Binding-site contacts:
Ligand atom C8 contacts residue ARG79 of chain 1.C at 3.3 Å.
Ligand atom C2 contacts residue ASN53 of chain 1.C at 2.5 Å.
Ligand atom O5 contacts residue ASN53 of chain 1.C at 2.3 Å (h-bond).
Ligand atom C1 contacts residue ASN53 of chain 1.C at 1.4 Å.
Ligand atom C7 contacts residue ASN53 of chain 1.C at 3.5 Å.
Ligand atom O7 contacts residue ASN53 of chain 1.C at 3.6 Å (h-bond).
Ligand atom C3 contacts residue ASN53 of chain 1.C at 3.8 Å.
Ligand atom N2 contacts residue ASN53 of chain 1.C at 2.9 Å (h-bond).
Ligand atom C6 contacts residue ASN35 of chain 1.C at 4.2 Å.
Ligand atom O5 contacts residue ASN35 of chain 1.C at 4.0 Å.
Ligand atom C4 contacts residue ASN53 of chain 1.C at 4.2 Å.
Ligand atom C5 contacts residue ASN53 of chain 1.C at 3.6 Å.

This small molecule binds to this protein.
Small molecule (SMILES): CC(=O)N[C@@H]1[C@@H](O)[C@H](O)[C@@H](CO)O[C@H]1O

Sequence of chain 1.C:
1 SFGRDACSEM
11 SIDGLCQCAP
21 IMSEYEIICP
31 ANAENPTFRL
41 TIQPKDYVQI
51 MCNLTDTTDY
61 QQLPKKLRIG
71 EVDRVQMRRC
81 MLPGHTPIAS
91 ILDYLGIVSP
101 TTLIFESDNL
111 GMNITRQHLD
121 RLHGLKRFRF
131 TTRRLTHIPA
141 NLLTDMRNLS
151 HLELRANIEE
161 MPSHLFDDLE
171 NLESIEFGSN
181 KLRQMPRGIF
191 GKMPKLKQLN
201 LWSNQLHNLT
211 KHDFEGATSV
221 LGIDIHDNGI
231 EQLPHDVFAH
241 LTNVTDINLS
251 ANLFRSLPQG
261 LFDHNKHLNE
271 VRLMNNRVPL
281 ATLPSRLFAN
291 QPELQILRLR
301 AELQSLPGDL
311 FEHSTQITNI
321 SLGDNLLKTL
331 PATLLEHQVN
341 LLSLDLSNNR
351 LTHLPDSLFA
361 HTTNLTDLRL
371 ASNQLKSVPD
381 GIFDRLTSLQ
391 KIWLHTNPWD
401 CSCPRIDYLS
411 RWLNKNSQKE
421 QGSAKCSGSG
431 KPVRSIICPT